This protein binds this small molecule.
Small molecule (SMILES): CC(=O)N[C@H]1[C@H](O[C@H]2[C@H](O)[C@@H](NC(C)=O)CO[C@@H]2CO)O[C@H](CO)[C@@H](O)[C@@H]1O

Binding-site contacts:
Ligand atom C8 contacts residue LYS310 of chain 1.E at 2.7 Å.
Ligand atom C5 contacts residue ALA303 of chain 1.E at 4.4 Å (hydrophobic).
Ligand atom N2 contacts residue ASN306 of chain 1.E at 2.9 Å (h-bond).
Ligand atom C2 contacts residue LYS310 of chain 1.E at 4.3 Å.
Ligand atom C8 contacts residue TRP361 of chain 1.E at 2.5 Å (hydrophobic).
Ligand atom C5 contacts residue ASN306 of chain 1.E at 3.3 Å.
Ligand atom C1 contacts residue ASP307 of chain 1.E at 4.1 Å.
Ligand atom O6 contacts residue ALA303 of chain 1.E at 3.0 Å.
Ligand atom C7 contacts residue TRP361 of chain 1.E at 3.6 Å (hydrophobic).
Ligand atom C6 contacts residue ALA303 of chain 1.E at 4.2 Å (hydrophobic).
Ligand atom C1 contacts residue ASN306 of chain 1.E at 1.4 Å.
Ligand atom C6 contacts residue ASN306 of chain 1.E at 4.3 Å.
Ligand atom O7 contacts residue TRP361 of chain 1.E at 4.0 Å.
Ligand atom C4 contacts residue ASN306 of chain 1.E at 4.0 Å.
Ligand atom C6 contacts residue GLY373 of chain 1.E at 3.6 Å.
Ligand atom O5 contacts residue ALA303 of chain 1.E at 3.7 Å.
Ligand atom N2 contacts residue LYS310 of chain 1.E at 3.2 Å (salt-bridge).
Ligand atom C1 contacts residue ALA303 of chain 1.E at 4.3 Å (hydrophobic).
Ligand atom C3 contacts residue ASN306 of chain 1.E at 3.7 Å.
Ligand atom C2 contacts residue ASN306 of chain 1.E at 2.4 Å.
Ligand atom O5 contacts residue ASN306 of chain 1.E at 2.0 Å (h-bond).
Ligand atom O6 contacts residue GLY373 of chain 1.E at 3.6 Å.
Ligand atom C7 contacts residue LYS310 of chain 1.E at 3.5 Å.
Ligand atom C7 contacts residue ASN306 of chain 1.E at 3.3 Å.
Ligand atom O6 contacts residue ASN306 of chain 1.E at 4.3 Å.
Ligand atom O7 contacts residue ASN306 of chain 1.E at 3.6 Å.

Sequence of chain 1.E:
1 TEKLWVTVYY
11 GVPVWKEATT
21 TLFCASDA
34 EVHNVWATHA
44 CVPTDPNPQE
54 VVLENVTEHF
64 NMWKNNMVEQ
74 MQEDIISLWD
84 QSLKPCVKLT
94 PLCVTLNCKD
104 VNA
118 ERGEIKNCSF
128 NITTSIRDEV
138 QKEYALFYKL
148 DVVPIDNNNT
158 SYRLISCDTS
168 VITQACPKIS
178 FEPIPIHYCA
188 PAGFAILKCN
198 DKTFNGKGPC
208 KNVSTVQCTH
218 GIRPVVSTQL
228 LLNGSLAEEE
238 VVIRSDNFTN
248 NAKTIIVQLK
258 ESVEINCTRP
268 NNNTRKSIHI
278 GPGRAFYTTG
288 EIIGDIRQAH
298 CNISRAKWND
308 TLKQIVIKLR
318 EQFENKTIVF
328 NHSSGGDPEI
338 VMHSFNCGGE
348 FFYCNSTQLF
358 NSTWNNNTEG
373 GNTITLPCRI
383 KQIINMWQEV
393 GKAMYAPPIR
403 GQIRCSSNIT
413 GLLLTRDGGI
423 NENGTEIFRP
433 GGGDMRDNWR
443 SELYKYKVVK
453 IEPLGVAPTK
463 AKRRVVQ